This small molecule binds to this protein.
Small molecule (SMILES): COC(=O)Cc1cc(=O)[nH]c2ccccc12

Sequence of chain 5.A:
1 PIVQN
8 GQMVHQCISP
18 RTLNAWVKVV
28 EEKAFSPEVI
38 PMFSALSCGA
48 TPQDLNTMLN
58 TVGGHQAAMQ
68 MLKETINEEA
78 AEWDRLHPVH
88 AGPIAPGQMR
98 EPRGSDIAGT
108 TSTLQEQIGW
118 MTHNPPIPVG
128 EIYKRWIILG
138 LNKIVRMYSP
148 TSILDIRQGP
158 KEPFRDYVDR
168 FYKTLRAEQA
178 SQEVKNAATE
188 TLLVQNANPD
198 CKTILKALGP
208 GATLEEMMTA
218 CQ

Binding-site contacts:
Ligand atom C16 contacts residue LYS70 of chain 5.A at 4.1 Å.
Ligand atom C11 contacts residue ASN53 of chain 5.A at 4.2 Å.
Ligand atom C12 contacts residue LYS70 of chain 5.A at 4.0 Å.
Ligand atom N10 contacts residue ASN57 of chain 5.A at 2.4 Å (h-bond).
Ligand atom C14 contacts residue LYS70 of chain 5.A at 3.4 Å.
Ligand atom C01 contacts residue ASN74 of chain 5.A at 2.9 Å.
Ligand atom C14 contacts residue LEU56 of chain 5.A at 4.1 Å (hydrophobic).
Ligand atom C05 contacts residue THR107 of chain 5.A at 3.9 Å.
Ligand atom C05 contacts residue ASN53 of chain 5.A at 3.9 Å.
Ligand atom C06 contacts residue TYR130 of chain 5.A at 3.6 Å (hydrophobic).
Ligand atom C06 contacts residue ASN53 of chain 5.A at 3.3 Å.
Ligand atom O09 contacts residue ASN53 of chain 5.A at 3.7 Å.
Ligand atom C15 contacts residue ILE73 of chain 5.A at 3.8 Å (hydrophobic).
Ligand atom C07 contacts residue THR107 of chain 5.A at 4.0 Å.
Ligand atom C01 contacts residue LYS70 of chain 5.A at 3.2 Å.
Ligand atom C13 contacts residue MET66 of chain 5.A at 4.0 Å (hydrophobic).
Ligand atom C05 contacts residue ALA105 of chain 5.A at 4.1 Å (hydrophobic).
Ligand atom C16 contacts residue TYR130 of chain 5.A at 4.1 Å (hydrophobic).
Ligand atom C14 contacts residue LEU69 of chain 5.A at 4.2 Å (hydrophobic).
Ligand atom C12 contacts residue ASN57 of chain 5.A at 3.2 Å.
Ligand atom O04 contacts residue LYS70 of chain 5.A at 3.6 Å.
Ligand atom N10 contacts residue ASN53 of chain 5.A at 4.0 Å.
Ligand atom C03 contacts residue THR107 of chain 5.A at 4.0 Å.
Ligand atom C07 contacts residue ASN53 of chain 5.A at 3.2 Å.
Ligand atom O02 contacts residue ASN74 of chain 5.A at 3.7 Å.
Ligand atom C16 contacts residue ASN53 of chain 5.A at 3.9 Å.
Ligand atom O02 contacts residue ILE73 of chain 5.A at 3.4 Å.
Ligand atom C11 contacts residue LYS70 of chain 5.A at 4.0 Å.
Ligand atom C13 contacts residue LYS70 of chain 5.A at 4.0 Å.
Ligand atom C15 contacts residue LYS70 of chain 5.A at 3.5 Å.
Ligand atom C01 contacts residue ILE73 of chain 5.A at 3.6 Å (hydrophobic).
Ligand atom C08 contacts residue ASN53 of chain 5.A at 3.6 Å.
Ligand atom C08 contacts residue ASN57 of chain 5.A at 3.4 Å.
Ligand atom C11 contacts residue ASN57 of chain 5.A at 3.2 Å.
Ligand atom C05 contacts residue TYR130 of chain 5.A at 3.2 Å (hydrophobic).
Ligand atom C14 contacts residue MET66 of chain 5.A at 3.8 Å (hydrophobic).
Ligand atom C13 contacts residue LEU56 of chain 5.A at 4.0 Å (hydrophobic).
Ligand atom C03 contacts residue ILE73 of chain 5.A at 4.2 Å (hydrophobic).
Ligand atom O09 contacts residue ASN57 of chain 5.A at 2.9 Å (h-bond).
Ligand atom C12 contacts residue LEU56 of chain 5.A at 3.9 Å (hydrophobic).